Sequence of chain 14.Y:
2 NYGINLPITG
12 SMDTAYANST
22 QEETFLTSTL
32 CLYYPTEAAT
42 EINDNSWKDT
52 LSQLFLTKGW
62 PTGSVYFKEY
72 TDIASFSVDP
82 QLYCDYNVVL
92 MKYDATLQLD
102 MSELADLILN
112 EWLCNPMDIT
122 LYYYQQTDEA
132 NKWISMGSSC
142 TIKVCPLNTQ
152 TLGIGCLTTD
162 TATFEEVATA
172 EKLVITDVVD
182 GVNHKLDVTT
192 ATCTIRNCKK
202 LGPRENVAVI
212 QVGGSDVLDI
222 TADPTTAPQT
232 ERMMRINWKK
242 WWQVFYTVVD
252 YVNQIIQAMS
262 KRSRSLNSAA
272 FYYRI

The protein below binds the small molecule below.
Small molecule (SMILES): CC(=O)N[C@H]1[C@H](O[C@H]2[C@H](O)[C@@H](NC(C)=O)CO[C@@H]2CO)O[C@H](CO)[C@@H](O)[C@@H]1O

Binding-site contacts:
Ligand atom C3 contacts residue ASN19 of chain 14.Y at 4.4 Å.
Ligand atom N2 contacts residue ASN19 of chain 14.Y at 4.0 Å.
Ligand atom C5 contacts residue ASN19 of chain 14.Y at 3.3 Å.
Ligand atom C8 contacts residue TYR17 of chain 14.Y at 4.0 Å (hydrophobic).
Ligand atom O7 contacts residue ASN19 of chain 14.Y at 4.4 Å.
Ligand atom O5 contacts residue ASN19 of chain 14.Y at 2.2 Å (h-bond).
Ligand atom C1 contacts residue ASN19 of chain 14.Y at 1.9 Å.
Ligand atom C6 contacts residue ASN19 of chain 14.Y at 4.1 Å.
Ligand atom O6 contacts residue ASN19 of chain 14.Y at 4.4 Å.
Ligand atom C4 contacts residue ASN19 of chain 14.Y at 4.5 Å.
Ligand atom C2 contacts residue ASN19 of chain 14.Y at 3.4 Å.